The protein below binds the small molecule below.
Small molecule (SMILES): CCCCCCCCCCNC(=O)NC1CCCCC1

Sequence of chain 1.A:
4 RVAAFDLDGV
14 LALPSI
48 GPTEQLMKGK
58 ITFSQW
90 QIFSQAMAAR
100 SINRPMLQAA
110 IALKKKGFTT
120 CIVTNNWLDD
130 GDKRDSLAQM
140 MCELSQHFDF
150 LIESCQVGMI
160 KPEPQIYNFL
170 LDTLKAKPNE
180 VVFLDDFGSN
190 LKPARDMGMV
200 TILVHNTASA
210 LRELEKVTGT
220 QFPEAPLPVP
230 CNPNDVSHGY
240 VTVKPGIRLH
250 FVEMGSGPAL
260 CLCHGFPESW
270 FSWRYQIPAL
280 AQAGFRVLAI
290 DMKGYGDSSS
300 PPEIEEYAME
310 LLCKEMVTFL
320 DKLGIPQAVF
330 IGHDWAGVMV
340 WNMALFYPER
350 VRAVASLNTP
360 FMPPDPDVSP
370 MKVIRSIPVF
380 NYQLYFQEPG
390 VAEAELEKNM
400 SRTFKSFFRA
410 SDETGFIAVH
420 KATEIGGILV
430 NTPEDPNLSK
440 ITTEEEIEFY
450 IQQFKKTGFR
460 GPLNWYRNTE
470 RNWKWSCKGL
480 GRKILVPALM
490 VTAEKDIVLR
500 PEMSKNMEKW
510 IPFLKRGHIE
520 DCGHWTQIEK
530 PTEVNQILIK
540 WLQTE

Binding-site contacts:
Ligand atom O contacts residue TYR381 of chain 1.A at 3.0 Å (h-bond).
Ligand atom C1 contacts residue TYR381 of chain 1.A at 4.0 Å (hydrophobic).
Ligand atom C5 contacts residue PHE265 of chain 1.A at 3.8 Å (hydrophobic).
Ligand atom C2 contacts residue PHE406 of chain 1.A at 3.5 Å (hydrophobic).
Ligand atom N2 contacts residue TRP334 of chain 1.A at 4.2 Å.
Ligand atom C15 contacts residue TRP334 of chain 1.A at 4.2 Å (hydrophobic).
Ligand atom C3 contacts residue PHE406 of chain 1.A at 3.5 Å (hydrophobic).
Ligand atom N2 contacts residue ASP333 of chain 1.A at 3.1 Å (salt-bridge).
Ligand atom N1 contacts residue TYR465 of chain 1.A at 3.5 Å (h-bond).
Ligand atom C4 contacts residue TRP524 of chain 1.A at 3.8 Å (hydrophobic).
Ligand atom C11 contacts residue TYR465 of chain 1.A at 4.1 Å (hydrophobic).
Ligand atom N1 contacts residue HIS523 of chain 1.A at 4.2 Å.
Ligand atom C8 contacts residue TYR381 of chain 1.A at 3.8 Å (hydrophobic).
Ligand atom C11 contacts residue GLN382 of chain 1.A at 3.5 Å.
Ligand atom C8 contacts residue ASP333 of chain 1.A at 3.5 Å.
Ligand atom C14 contacts residue VAL337 of chain 1.A at 3.5 Å (hydrophobic).
Ligand atom C3 contacts residue TRP524 of chain 1.A at 3.2 Å (hydrophobic).
Ligand atom C8 contacts residue GLN382 of chain 1.A at 4.0 Å.
Ligand atom C4 contacts residue ASP333 of chain 1.A at 3.6 Å.
Ligand atom C4 contacts residue HIS523 of chain 1.A at 3.4 Å.
Ligand atom C6 contacts residue TYR381 of chain 1.A at 3.6 Å (hydrophobic).
Ligand atom C3 contacts residue HIS523 of chain 1.A at 4.1 Å.
Ligand atom C4 contacts residue PHE265 of chain 1.A at 3.0 Å (hydrophobic).
Ligand atom O contacts residue GLN382 of chain 1.A at 2.9 Å (h-bond).
Ligand atom C6 contacts residue TYR465 of chain 1.A at 4.1 Å (hydrophobic).
Ligand atom C11 contacts residue TRP334 of chain 1.A at 4.0 Å (hydrophobic).
Ligand atom C5 contacts residue ASP333 of chain 1.A at 4.2 Å.
Ligand atom N1 contacts residue ASP333 of chain 1.A at 3.4 Å (salt-bridge).
Ligand atom C15 contacts residue VAL337 of chain 1.A at 4.0 Å (hydrophobic).
Ligand atom C13 contacts residue TRP334 of chain 1.A at 4.2 Å (hydrophobic).
Ligand atom C20 contacts residue VAL372 of chain 1.A at 3.8 Å (hydrophobic).
Ligand atom C3 contacts residue PRO266 of chain 1.A at 4.1 Å (hydrophobic).
Ligand atom N1 contacts residue PHE265 of chain 1.A at 4.2 Å.
Ligand atom C1 contacts residue PHE406 of chain 1.A at 4.0 Å (hydrophobic).
Ligand atom C3 contacts residue PHE265 of chain 1.A at 3.4 Å (hydrophobic).
Ligand atom N2 contacts residue GLN382 of chain 1.A at 4.2 Å.
Ligand atom O contacts residue TYR465 of chain 1.A at 2.6 Å (h-bond).
Ligand atom C5 contacts residue TYR465 of chain 1.A at 3.4 Å (hydrophobic).
Ligand atom C8 contacts residue TYR465 of chain 1.A at 3.3 Å (hydrophobic).
Ligand atom C13 contacts residue GLN382 of chain 1.A at 4.1 Å.